Binding-site contacts:
Ligand atom C4 contacts residue ASN313 of chain 55.E at 4.2 Å.
Ligand atom C5 contacts residue ASN313 of chain 55.E at 3.6 Å.
Ligand atom O5 contacts residue THR315 of chain 55.E at 3.9 Å.
Ligand atom C7 contacts residue GLN322 of chain 55.E at 3.9 Å.
Ligand atom O7 contacts residue ASN313 of chain 55.E at 3.6 Å.
Ligand atom C1 contacts residue ASN313 of chain 55.E at 1.4 Å.
Ligand atom N2 contacts residue GLN322 of chain 55.E at 4.5 Å.
Ligand atom N2 contacts residue ASN313 of chain 55.E at 3.0 Å (h-bond).
Ligand atom C7 contacts residue ASN313 of chain 55.E at 3.5 Å.
Ligand atom C2 contacts residue ASN313 of chain 55.E at 2.4 Å.
Ligand atom C6 contacts residue THR315 of chain 55.E at 3.8 Å.
Ligand atom O7 contacts residue GLN322 of chain 55.E at 4.4 Å.
Ligand atom C5 contacts residue THR315 of chain 55.E at 4.0 Å.
Ligand atom O5 contacts residue ASN313 of chain 55.E at 2.3 Å (h-bond).
Ligand atom C8 contacts residue GLN322 of chain 55.E at 3.2 Å.
Ligand atom C3 contacts residue ASN313 of chain 55.E at 3.8 Å.

This protein binds this small molecule.
Small molecule (SMILES): CC(=O)N[C@@H]1[C@@H](O)[C@H](O)[C@@H](CO)O[C@H]1O

Sequence of chain 55.E:
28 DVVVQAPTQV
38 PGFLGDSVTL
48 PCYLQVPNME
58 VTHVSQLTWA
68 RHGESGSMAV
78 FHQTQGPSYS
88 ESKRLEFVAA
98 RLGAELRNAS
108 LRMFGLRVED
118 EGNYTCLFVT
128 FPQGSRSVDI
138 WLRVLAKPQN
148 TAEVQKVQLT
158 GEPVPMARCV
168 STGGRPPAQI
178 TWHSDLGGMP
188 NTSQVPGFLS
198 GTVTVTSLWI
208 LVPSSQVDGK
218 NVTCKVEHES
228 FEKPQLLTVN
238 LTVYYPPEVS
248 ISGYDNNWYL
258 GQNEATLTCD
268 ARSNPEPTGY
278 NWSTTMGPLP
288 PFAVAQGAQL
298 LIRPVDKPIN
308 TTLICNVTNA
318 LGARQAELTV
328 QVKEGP